Sequence of chain 1.A:
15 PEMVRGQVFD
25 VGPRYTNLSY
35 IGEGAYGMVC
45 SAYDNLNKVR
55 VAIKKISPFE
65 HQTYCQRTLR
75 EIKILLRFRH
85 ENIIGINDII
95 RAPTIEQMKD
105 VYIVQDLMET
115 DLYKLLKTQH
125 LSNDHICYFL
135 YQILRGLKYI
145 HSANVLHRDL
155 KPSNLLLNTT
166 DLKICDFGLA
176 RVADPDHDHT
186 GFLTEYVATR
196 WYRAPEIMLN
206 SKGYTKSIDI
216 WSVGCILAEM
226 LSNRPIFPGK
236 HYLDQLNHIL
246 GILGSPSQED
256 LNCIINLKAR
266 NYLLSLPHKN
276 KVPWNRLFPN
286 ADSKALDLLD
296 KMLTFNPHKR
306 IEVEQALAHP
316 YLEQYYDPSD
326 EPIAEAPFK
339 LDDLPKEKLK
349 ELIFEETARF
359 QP

Binding-site contacts:
Ligand atom O2 contacts residue VAL43 of chain 1.A at 3.7 Å.
Ligand atom N4 contacts residue LEU160 of chain 1.A at 3.8 Å.
Ligand atom N2 contacts residue MET112 of chain 1.A at 2.9 Å (h-bond).
Ligand atom C9 contacts residue ILE107 of chain 1.A at 3.5 Å (hydrophobic).
Ligand atom C1 contacts residue ASP110 of chain 1.A at 3.8 Å.
Ligand atom C8 contacts residue GLN109 of chain 1.A at 3.3 Å.
Ligand atom C13 contacts residue ASP115 of chain 1.A at 3.8 Å.
Ligand atom C9 contacts residue GLN109 of chain 1.A at 3.3 Å.
Ligand atom S2 contacts residue LYS58 of chain 1.A at 3.6 Å (salt-bridge).
Ligand atom N1 contacts residue LEU160 of chain 1.A at 3.8 Å.
Ligand atom N1 contacts residue ALA56 of chain 1.A at 3.5 Å.
Ligand atom O4 contacts residue ASP115 of chain 1.A at 2.7 Å (salt-bridge).
Ligand atom N4 contacts residue GLN109 of chain 1.A at 3.8 Å.
Ligand atom N9 contacts residue GLY36 of chain 1.A at 3.1 Å.
Ligand atom O3 contacts residue LYS118 of chain 1.A at 2.7 Å (salt-bridge).
Ligand atom C1 contacts residue ALA56 of chain 1.A at 3.4 Å (hydrophobic).
Ligand atom N2 contacts residue ASP110 of chain 1.A at 3.6 Å.
Ligand atom N7 contacts residue VAL43 of chain 1.A at 3.8 Å.
Ligand atom O3 contacts residue ILE35 of chain 1.A at 3.6 Å.
Ligand atom N5 contacts residue GLN109 of chain 1.A at 2.9 Å (h-bond).
Ligand atom N2 contacts residue LEU111 of chain 1.A at 3.8 Å.
Ligand atom S2 contacts residue ALA56 of chain 1.A at 3.7 Å.
Ligand atom O1 contacts residue LYS58 of chain 1.A at 3.0 Å (salt-bridge).
Ligand atom C2 contacts residue MET112 of chain 1.A at 3.0 Å (hydrophobic).
Ligand atom N2 contacts residue ALA56 of chain 1.A at 3.3 Å.
Ligand atom S2 contacts residue VAL43 of chain 1.A at 3.5 Å.
Ligand atom C2 contacts residue LEU111 of chain 1.A at 3.7 Å (hydrophobic).
Ligand atom S2 contacts residue ILE57 of chain 1.A at 3.7 Å.
Ligand atom N8 contacts residue VAL43 of chain 1.A at 3.4 Å.
Ligand atom N8 contacts residue GLU37 of chain 1.A at 3.9 Å.
Ligand atom C14 contacts residue ASP115 of chain 1.A at 3.5 Å.
Ligand atom C8 contacts residue LYS58 of chain 1.A at 3.6 Å.
Ligand atom N3 contacts residue MET112 of chain 1.A at 3.9 Å.
Ligand atom C9 contacts residue LYS58 of chain 1.A at 3.6 Å.
Ligand atom N9 contacts residue VAL43 of chain 1.A at 3.4 Å.
Ligand atom N1 contacts residue GLN109 of chain 1.A at 3.1 Å (h-bond).
Ligand atom N1 contacts residue ASP110 of chain 1.A at 3.0 Å (salt-bridge).
Ligand atom N9 contacts residue GLU37 of chain 1.A at 2.9 Å (salt-bridge).
Ligand atom C13 contacts residue LYS118 of chain 1.A at 3.7 Å.
Ligand atom O4 contacts residue LYS118 of chain 1.A at 3.3 Å (salt-bridge).

The small molecule below binds the protein below.
Small molecule (SMILES): N=[N+]=NC[C@H]1O[C@@H](n2c(SCC(=O)NCCS)nc3c(N)ncnc32)[C@H](O)[C@@H]1O